Sequence of chain 1.A:
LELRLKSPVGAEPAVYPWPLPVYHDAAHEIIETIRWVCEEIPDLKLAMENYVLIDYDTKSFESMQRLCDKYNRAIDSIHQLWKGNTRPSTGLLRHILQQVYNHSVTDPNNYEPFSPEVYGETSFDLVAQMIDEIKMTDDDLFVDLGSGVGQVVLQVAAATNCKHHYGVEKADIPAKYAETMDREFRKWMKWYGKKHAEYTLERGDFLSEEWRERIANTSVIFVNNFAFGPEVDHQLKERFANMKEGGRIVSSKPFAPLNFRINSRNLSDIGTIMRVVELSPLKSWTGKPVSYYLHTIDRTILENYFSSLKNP

The small molecule below binds the protein below.
Small molecule (SMILES): COc1nc(Nc2cc(S(C)(=O)=O)ccc2N[C@@H](c2cccc3c2OC(F)(F)O3)c2ncccc2Cl)nc(N2CCNCC2)n1

Binding-site contacts:
Ligand atom C44 contacts residue PRO131 of chain 1.A at 3.3 Å (hydrophobic).
Ligand atom O29 contacts residue VAL268 of chain 1.A at 3.4 Å.
Ligand atom N26 contacts residue PHE132 of chain 1.A at 3.5 Å.
Ligand atom N26 contacts residue ASN242 of chain 1.A at 3.5 Å (h-bond).
Ligand atom C32 contacts residue PHE132 of chain 1.A at 3.4 Å (hydrophobic).
Ligand atom C16 contacts residue VAL268 of chain 1.A at 3.5 Å (hydrophobic).
Ligand atom O10 contacts residue SER312 of chain 1.A at 3.0 Å (h-bond).
Ligand atom C1 contacts residue SER270 of chain 1.A at 3.5 Å.
Ligand atom N24 contacts residue ASN242 of chain 1.A at 3.4 Å.
Ligand atom C21 contacts residue SER141 of chain 1.A at 3.6 Å.
Ligand atom N35 contacts residue PHE244 of chain 1.A at 3.5 Å.
Ligand atom C16 contacts residue PHE240 of chain 1.A at 3.5 Å (hydrophobic).
Ligand atom O38 contacts residue PRO131 of chain 1.A at 3.5 Å.
Ligand atom N7 contacts residue ASN242 of chain 1.A at 2.9 Å (h-bond).
Ligand atom O27 contacts residue LEU144 of chain 1.A at 3.4 Å.
Ligand atom C17 contacts residue VAL241 of chain 1.A at 3.3 Å (hydrophobic).
Ligand atom C41 contacts residue ASN242 of chain 1.A at 3.6 Å.
Ligand atom O29 contacts residue PHE240 of chain 1.A at 3.5 Å.
Ligand atom F31 contacts residue TYR313 of chain 1.A at 3.2 Å.
Ligand atom N37 contacts residue PHE132 of chain 1.A at 3.3 Å.
Ligand atom C17 contacts residue SER269 of chain 1.A at 3.6 Å.
Ligand atom O10 contacts residue VAL311 of chain 1.A at 3.4 Å.
Ligand atom N33 contacts residue ASN242 of chain 1.A at 3.5 Å (h-bond).
Ligand atom C34 contacts residue PHE244 of chain 1.A at 3.5 Å (hydrophobic).
Ligand atom C15 contacts residue PHE240 of chain 1.A at 3.4 Å (hydrophobic).
Ligand atom C17 contacts residue SER270 of chain 1.A at 3.6 Å.
Ligand atom C32 contacts residue PHE244 of chain 1.A at 3.6 Å (hydrophobic).
Ligand atom F30 contacts residue MET148 of chain 1.A at 3.4 Å.
Ligand atom F31 contacts residue LEU144 of chain 1.A at 3.2 Å.
Ligand atom C19 contacts residue PHE132 of chain 1.A at 3.5 Å (hydrophobic).
Ligand atom N7 contacts residue PHE132 of chain 1.A at 3.5 Å.
Ligand atom C6 contacts residue SER270 of chain 1.A at 3.4 Å.
Ligand atom N33 contacts residue PHE244 of chain 1.A at 3.5 Å.
Ligand atom C3 contacts residue SER312 of chain 1.A at 3.1 Å.
Ligand atom CL1 contacts residue VAL145 of chain 1.A at 3.5 Å.
Ligand atom C14 contacts residue PHE240 of chain 1.A at 3.5 Å (hydrophobic).
Ligand atom C6 contacts residue PHE132 of chain 1.A at 3.5 Å (hydrophobic).
Ligand atom C11 contacts residue SER270 of chain 1.A at 3.2 Å.
Ligand atom C20 contacts residue PHE132 of chain 1.A at 3.6 Å (hydrophobic).
Ligand atom C11 contacts residue SER312 of chain 1.A at 3.3 Å.